Binding-site contacts:
Ligand atom OD1 contacts residue ASN64 of chain 1.C at 3.3 Å (h-bond).
Ligand atom CD contacts residue GLU109 of chain 1.C at 3.8 Å.
Ligand atom CD contacts residue ASN107 of chain 1.C at 3.6 Å.
Ligand atom CB contacts residue GLU109 of chain 1.C at 4.2 Å.
Ligand atom CG contacts residue ASN64 of chain 1.C at 4.3 Å.
Ligand atom CB contacts residue HIS68 of chain 1.C at 3.6 Å.
Ligand atom CG contacts residue MET101 of chain 1.D at 4.1 Å (hydrophobic).
Ligand atom CH2 contacts residue MET101 of chain 1.D at 3.6 Å (hydrophobic).
Ligand atom CZ3 contacts residue VAL61 of chain 1.C at 3.6 Å (hydrophobic).
Ligand atom CG contacts residue HIS68 of chain 1.C at 4.3 Å.
Ligand atom CH2 contacts residue VAL61 of chain 1.C at 4.3 Å (hydrophobic).
Ligand atom CA contacts residue GLU109 of chain 1.C at 4.0 Å.
Ligand atom CD contacts residue MET101 of chain 1.D at 4.2 Å (hydrophobic).
Ligand atom OD1 contacts residue MET101 of chain 1.D at 4.2 Å.
Ligand atom CA contacts residue HIS68 of chain 1.C at 4.3 Å.
Ligand atom O contacts residue ASN64 of chain 1.C at 3.1 Å.
Ligand atom CH2 contacts residue LEU192 of chain 1.C at 3.9 Å (hydrophobic).
Ligand atom CB contacts residue ASN64 of chain 1.C at 3.9 Å.
Ligand atom CE3 contacts residue VAL61 of chain 1.C at 4.1 Å (hydrophobic).
Ligand atom CE2 contacts residue PHE65 of chain 1.C at 3.7 Å (hydrophobic).
Ligand atom CB contacts residue PHE110 of chain 1.C at 4.1 Å (hydrophobic).
Ligand atom CH2 contacts residue PHE65 of chain 1.C at 3.9 Å (hydrophobic).
Ligand atom ND2 contacts residue ASN198 of chain 1.D at 3.6 Å.
Ligand atom NE1 contacts residue PHE65 of chain 1.C at 4.0 Å.
Ligand atom CZ3 contacts residue MET101 of chain 1.D at 3.7 Å (hydrophobic).
Ligand atom CE3 contacts residue ASN64 of chain 1.C at 4.0 Å.
Ligand atom O contacts residue PHE110 of chain 1.C at 4.0 Å.
Ligand atom N contacts residue GLU109 of chain 1.C at 3.8 Å.
Ligand atom CZ2 contacts residue PHE65 of chain 1.C at 3.6 Å (hydrophobic).
Ligand atom CZ3 contacts residue PHE65 of chain 1.C at 3.7 Å (hydrophobic).
Ligand atom OD1 contacts residue ASN198 of chain 1.D at 4.0 Å.
Ligand atom CZ2 contacts residue LEU192 of chain 1.C at 4.0 Å (hydrophobic).
Ligand atom O contacts residue ASN107 of chain 1.C at 3.6 Å (h-bond).
Ligand atom C contacts residue GLU109 of chain 1.C at 4.2 Å.
Ligand atom CG contacts residue ASN198 of chain 1.D at 4.3 Å.
Ligand atom CG contacts residue MET101 of chain 1.D at 3.6 Å (hydrophobic).
Ligand atom CE3 contacts residue PHE65 of chain 1.C at 3.5 Å (hydrophobic).
Ligand atom OD1 contacts residue VAL61 of chain 1.C at 4.2 Å.
Ligand atom CB contacts residue MET101 of chain 1.D at 4.2 Å (hydrophobic).
Ligand atom CD2 contacts residue PHE65 of chain 1.C at 3.9 Å (hydrophobic).

Sequence of chain 1.D:
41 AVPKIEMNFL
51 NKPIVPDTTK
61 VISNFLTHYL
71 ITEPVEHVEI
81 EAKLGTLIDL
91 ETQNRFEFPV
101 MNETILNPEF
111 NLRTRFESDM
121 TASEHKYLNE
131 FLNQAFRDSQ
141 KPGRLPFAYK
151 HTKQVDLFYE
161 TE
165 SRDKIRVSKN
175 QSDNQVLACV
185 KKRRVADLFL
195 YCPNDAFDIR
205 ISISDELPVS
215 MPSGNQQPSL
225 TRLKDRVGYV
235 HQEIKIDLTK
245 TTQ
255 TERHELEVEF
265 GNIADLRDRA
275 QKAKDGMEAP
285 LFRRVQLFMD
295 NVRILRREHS

Sequence of chain 1.C:
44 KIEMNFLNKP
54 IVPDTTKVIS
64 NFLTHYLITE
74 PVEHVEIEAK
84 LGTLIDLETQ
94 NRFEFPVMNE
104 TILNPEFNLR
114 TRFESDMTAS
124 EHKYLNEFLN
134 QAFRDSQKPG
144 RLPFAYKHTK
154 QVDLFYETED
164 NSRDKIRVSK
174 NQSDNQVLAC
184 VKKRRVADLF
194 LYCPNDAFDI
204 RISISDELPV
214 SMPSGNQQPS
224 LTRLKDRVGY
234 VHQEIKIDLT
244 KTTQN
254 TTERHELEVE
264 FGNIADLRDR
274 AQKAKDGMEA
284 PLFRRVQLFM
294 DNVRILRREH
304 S

This small molecule binds to this protein.
Small molecule (SMILES): C[C@H](N)C(=O)N[C@H](C(=O)N1CCC[C@H]1C(=O)N[C@@H](C)C(=O)N[C@@H](CC1=CN=C2C=CC=CC12)C(=O)N[C@H](C=O)CC(N)=O)[C@@H](C)O